The protein below binds the small molecule below.
Small molecule (SMILES): CC(=O)CCCOc1nc(Oc2ccc3c(c2)CO[B-]3(O)O)c(Cl)cc1C#N

Binding-site contacts:
Ligand atom O16 contacts residue MG1 of chain 1.C at 2.2 Å.
Ligand atom O16 contacts residue HIS117 of chain 1.A at 3.7 Å.
Ligand atom C2 contacts residue ASN234 of chain 1.A at 3.4 Å.
Ligand atom C1 contacts residue THR246 of chain 1.A at 3.7 Å.
Ligand atom O3 contacts residue PRO235 of chain 1.A at 3.7 Å.
Ligand atom C21 contacts residue ASP231 of chain 1.A at 3.4 Å.
Ligand atom O19 contacts residue ZN1 of chain 1.B at 2.2 Å.
Ligand atom O16 contacts residue ZN1 of chain 1.B at 3.6 Å.
Ligand atom N28 contacts residue GLN282 of chain 1.A at 3.5 Å (h-bond).
Ligand atom O19 contacts residue HIS77 of chain 1.A at 3.3 Å (h-bond).
Ligand atom C20 contacts residue ASP231 of chain 1.A at 3.6 Å.
Ligand atom C12 contacts residue MET186 of chain 1.A at 3.6 Å (hydrophobic).
Ligand atom C15 contacts residue HIS73 of chain 1.A at 3.2 Å.
Ligand atom O19 contacts residue ASP114 of chain 1.A at 3.1 Å (salt-bridge).
Ligand atom B17 contacts residue ZN1 of chain 1.B at 2.7 Å.
Ligand atom O18 contacts residue ASP114 of chain 1.A at 3.3 Å (salt-bridge).
Ligand atom B17 contacts residue ASP114 of chain 1.A at 3.5 Å.
Ligand atom O18 contacts residue HIS113 of chain 1.A at 3.6 Å.
Ligand atom C15 contacts residue MG1 of chain 1.C at 3.2 Å.
Ligand atom O19 contacts residue HIS73 of chain 1.A at 2.8 Å (h-bond).
Ligand atom B17 contacts residue MG1 of chain 1.C at 2.6 Å.
Ligand atom O19 contacts residue ASP231 of chain 1.A at 3.3 Å (salt-bridge).
Ligand atom N28 contacts residue MET270 of chain 1.A at 3.6 Å.
Ligand atom B17 contacts residue ASP231 of chain 1.A at 3.5 Å.
Ligand atom O18 contacts residue ASP231 of chain 1.A at 2.6 Å (salt-bridge).
Ligand atom C4 contacts residue ASN234 of chain 1.A at 3.7 Å.
Ligand atom O16 contacts residue ASP114 of chain 1.A at 3.2 Å (salt-bridge).
Ligand atom O19 contacts residue MG1 of chain 1.C at 3.7 Å.
Ligand atom O3 contacts residue ASN234 of chain 1.A at 3.5 Å.
Ligand atom C22 contacts residue LEU232 of chain 1.A at 3.7 Å (hydrophobic).
Ligand atom O7 contacts residue ILE249 of chain 1.A at 3.4 Å.
Ligand atom C8 contacts residue PHE253 of chain 1.A at 3.7 Å (hydrophobic).
Ligand atom B17 contacts residue HIS73 of chain 1.A at 3.4 Å.
Ligand atom O11 contacts residue MET186 of chain 1.A at 3.2 Å.
Ligand atom O18 contacts residue MG1 of chain 1.C at 2.2 Å.
Ligand atom C23 contacts residue PHE285 of chain 1.A at 3.6 Å (hydrophobic).
Ligand atom C1 contacts residue ASN234 of chain 1.A at 3.5 Å.
Ligand atom O16 contacts residue HIS73 of chain 1.A at 3.0 Å (h-bond).
Ligand atom C25 contacts residue PHE285 of chain 1.A at 3.4 Å (hydrophobic).
Ligand atom O18 contacts residue ZN1 of chain 1.B at 2.2 Å.

Sequence of chain 1.A:
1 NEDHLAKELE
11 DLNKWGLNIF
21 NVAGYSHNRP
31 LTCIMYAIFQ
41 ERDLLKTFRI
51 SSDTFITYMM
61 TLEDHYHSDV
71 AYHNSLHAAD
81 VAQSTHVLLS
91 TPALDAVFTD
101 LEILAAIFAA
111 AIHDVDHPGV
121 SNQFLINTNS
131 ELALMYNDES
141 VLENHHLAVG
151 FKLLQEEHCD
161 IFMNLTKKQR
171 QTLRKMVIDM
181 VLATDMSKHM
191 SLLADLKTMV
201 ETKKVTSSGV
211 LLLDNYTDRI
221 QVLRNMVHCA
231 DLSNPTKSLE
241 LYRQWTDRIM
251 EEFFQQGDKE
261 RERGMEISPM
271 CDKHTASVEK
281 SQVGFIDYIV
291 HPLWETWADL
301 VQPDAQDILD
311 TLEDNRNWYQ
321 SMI